The small molecule below binds the protein below.
Small molecule (SMILES): CC(=O)N[C@H]1[C@H](O[C@H]2[C@H](O)[C@@H](NC(C)=O)CO[C@@H]2CO)O[C@H](CO)[C@@H](O)[C@@H]1O

Sequence of chain 1.A:
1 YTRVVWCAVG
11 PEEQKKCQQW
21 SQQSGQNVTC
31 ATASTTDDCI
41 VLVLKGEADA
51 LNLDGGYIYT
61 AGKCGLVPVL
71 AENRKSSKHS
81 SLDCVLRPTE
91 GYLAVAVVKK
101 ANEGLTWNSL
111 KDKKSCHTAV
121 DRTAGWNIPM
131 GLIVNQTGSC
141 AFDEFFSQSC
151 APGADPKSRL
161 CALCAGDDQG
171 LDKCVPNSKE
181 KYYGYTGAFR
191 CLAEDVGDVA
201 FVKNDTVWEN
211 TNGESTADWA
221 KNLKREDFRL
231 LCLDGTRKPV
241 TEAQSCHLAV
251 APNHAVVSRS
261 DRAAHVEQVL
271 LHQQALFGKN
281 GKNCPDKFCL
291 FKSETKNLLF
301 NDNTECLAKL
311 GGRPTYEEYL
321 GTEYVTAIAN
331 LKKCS

Binding-site contacts:
Ligand atom O6 contacts residue GLU209 of chain 1.A at 4.0 Å.
Ligand atom C1 contacts residue TRP208 of chain 1.A at 3.7 Å (hydrophobic).
Ligand atom O5 contacts residue TRP208 of chain 1.A at 3.7 Å.
Ligand atom C6 contacts residue TRP208 of chain 1.A at 3.5 Å (hydrophobic).
Ligand atom C6 contacts residue SER76 of chain 1.A at 4.0 Å.
Ligand atom C5 contacts residue ASP205 of chain 1.A at 4.0 Å.
Ligand atom C8 contacts residue GLN244 of chain 1.A at 3.7 Å.
Ligand atom C1 contacts residue ASN204 of chain 1.A at 1.4 Å.
Ligand atom C6 contacts residue SER77 of chain 1.A at 4.1 Å.
Ligand atom N2 contacts residue ASN204 of chain 1.A at 3.0 Å (h-bond).
Ligand atom C5 contacts residue TRP208 of chain 1.A at 3.5 Å (hydrophobic).
Ligand atom C7 contacts residue TRP208 of chain 1.A at 4.1 Å (hydrophobic).
Ligand atom C7 contacts residue ASN204 of chain 1.A at 3.6 Å.
Ligand atom O4 contacts residue LYS75 of chain 1.A at 3.4 Å.
Ligand atom C8 contacts residue GLU214 of chain 1.A at 3.8 Å.
Ligand atom C1 contacts residue ASP205 of chain 1.A at 4.3 Å.
Ligand atom C6 contacts residue LYS75 of chain 1.A at 4.0 Å.
Ligand atom O6 contacts residue SER77 of chain 1.A at 4.1 Å.
Ligand atom O5 contacts residue ASP205 of chain 1.A at 3.3 Å (salt-bridge).
Ligand atom C6 contacts residue GLU209 of chain 1.A at 4.4 Å.
Ligand atom C3 contacts residue LYS75 of chain 1.A at 3.9 Å.
Ligand atom C8 contacts residue ARG225 of chain 1.A at 4.4 Å.
Ligand atom C8 contacts residue ALA243 of chain 1.A at 4.4 Å (hydrophobic).
Ligand atom C8 contacts residue TRP208 of chain 1.A at 4.1 Å (hydrophobic).
Ligand atom C7 contacts residue LEU93 of chain 1.A at 3.9 Å (hydrophobic).
Ligand atom O7 contacts residue ASN204 of chain 1.A at 3.7 Å.
Ligand atom C4 contacts residue LYS75 of chain 1.A at 3.9 Å.
Ligand atom C5 contacts residue ASN204 of chain 1.A at 3.5 Å.
Ligand atom C4 contacts residue ASN204 of chain 1.A at 4.2 Å.
Ligand atom C8 contacts residue LEU93 of chain 1.A at 3.9 Å (hydrophobic).
Ligand atom C6 contacts residue ASP205 of chain 1.A at 3.6 Å.
Ligand atom O3 contacts residue LYS75 of chain 1.A at 4.3 Å.
Ligand atom O6 contacts residue ASP205 of chain 1.A at 2.7 Å (salt-bridge).
Ligand atom O7 contacts residue TRP208 of chain 1.A at 3.4 Å.
Ligand atom C2 contacts residue ASN204 of chain 1.A at 2.4 Å.
Ligand atom C5 contacts residue LYS75 of chain 1.A at 3.9 Å.
Ligand atom O5 contacts residue ASN204 of chain 1.A at 2.2 Å (h-bond).
Ligand atom C3 contacts residue ASN204 of chain 1.A at 3.8 Å.
Ligand atom O7 contacts residue LEU93 of chain 1.A at 3.6 Å.